Binding-site contacts:
Ligand atom O2S contacts residue LYS215 of chain 57.A at 3.1 Å (salt-bridge).
Ligand atom C3 contacts residue ASP229 of chain 57.A at 4.4 Å.
Ligand atom C2 contacts residue ARG224 of chain 57.A at 4.0 Å.
Ligand atom O1S contacts residue GLY222 of chain 57.A at 3.0 Å (h-bond).
Ligand atom S1 contacts residue ARG224 of chain 57.A at 4.0 Å.
Ligand atom O1S contacts residue ARG224 of chain 57.A at 2.9 Å (salt-bridge).
Ligand atom O3S contacts residue ARG224 of chain 57.A at 3.8 Å.
Ligand atom O1S contacts residue LYS215 of chain 57.A at 3.9 Å.
Ligand atom C1 contacts residue TRP374 of chain 57.A at 3.3 Å (hydrophobic).
Ligand atom O2S contacts residue GLY222 of chain 57.A at 3.4 Å (h-bond).
Ligand atom S1 contacts residue TRP374 of chain 57.A at 4.4 Å.
Ligand atom O1S contacts residue TRP374 of chain 57.A at 4.0 Å.
Ligand atom C2 contacts residue TRP374 of chain 57.A at 4.0 Å (hydrophobic).
Ligand atom C1 contacts residue ARG224 of chain 57.A at 4.1 Å.
Ligand atom N1 contacts residue TRP374 of chain 57.A at 3.5 Å.
Ligand atom C3 contacts residue TRP374 of chain 57.A at 4.0 Å (hydrophobic).
Ligand atom S1 contacts residue GLY222 of chain 57.A at 3.8 Å.
Ligand atom O1S contacts residue PHE223 of chain 57.A at 3.2 Å.
Ligand atom S1 contacts residue LYS215 of chain 57.A at 4.1 Å.

The protein below binds the small molecule below.
Small molecule (SMILES): CCCCCCCCCCCC[N+](C)(C)CCCS(=O)(=O)O

Sequence of chain 57.A:
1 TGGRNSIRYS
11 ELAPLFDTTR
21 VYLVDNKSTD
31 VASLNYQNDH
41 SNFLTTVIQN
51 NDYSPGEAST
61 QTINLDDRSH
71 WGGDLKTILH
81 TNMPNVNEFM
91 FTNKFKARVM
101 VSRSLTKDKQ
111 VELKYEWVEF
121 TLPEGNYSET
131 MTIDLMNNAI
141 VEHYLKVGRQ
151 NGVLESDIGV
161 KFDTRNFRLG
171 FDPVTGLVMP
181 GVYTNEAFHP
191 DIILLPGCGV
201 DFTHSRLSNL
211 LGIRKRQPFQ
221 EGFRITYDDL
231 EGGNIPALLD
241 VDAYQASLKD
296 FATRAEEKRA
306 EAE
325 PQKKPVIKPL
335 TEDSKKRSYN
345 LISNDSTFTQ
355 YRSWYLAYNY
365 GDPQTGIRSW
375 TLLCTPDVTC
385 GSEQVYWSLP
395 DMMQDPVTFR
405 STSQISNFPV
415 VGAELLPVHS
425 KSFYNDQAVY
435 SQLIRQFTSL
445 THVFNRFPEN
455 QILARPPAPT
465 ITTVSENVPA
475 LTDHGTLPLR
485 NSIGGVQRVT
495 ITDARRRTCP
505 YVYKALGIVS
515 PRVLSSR